A small-molecule ligand and the protein it binds are described below.
Small molecule (SMILES): Nc1ncnc2c1ncn2[C@@H]1O[C@H](COP(=O)(O)OP(=O)(O)OP(O)(O)=S)[C@@H](O)[C@H]1O

Sequence of chain 1.B:
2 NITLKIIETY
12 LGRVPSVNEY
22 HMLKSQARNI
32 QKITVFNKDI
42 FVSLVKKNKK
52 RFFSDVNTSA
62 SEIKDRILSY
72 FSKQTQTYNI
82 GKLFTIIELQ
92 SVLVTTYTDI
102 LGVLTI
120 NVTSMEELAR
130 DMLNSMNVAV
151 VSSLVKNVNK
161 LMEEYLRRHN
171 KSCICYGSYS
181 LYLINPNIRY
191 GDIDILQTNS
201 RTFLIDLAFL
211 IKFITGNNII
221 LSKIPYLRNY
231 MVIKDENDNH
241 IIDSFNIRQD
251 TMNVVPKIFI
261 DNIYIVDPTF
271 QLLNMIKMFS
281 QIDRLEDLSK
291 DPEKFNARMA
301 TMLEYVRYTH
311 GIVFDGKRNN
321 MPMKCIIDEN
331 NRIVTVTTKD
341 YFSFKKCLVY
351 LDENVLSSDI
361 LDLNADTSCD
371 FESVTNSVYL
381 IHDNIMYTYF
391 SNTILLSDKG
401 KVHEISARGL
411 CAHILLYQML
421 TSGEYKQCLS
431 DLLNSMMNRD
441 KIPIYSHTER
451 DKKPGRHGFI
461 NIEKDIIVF

Binding-site contacts:
Ligand atom PA contacts residue CA1 of chain 1.C at 3.7 Å.
Ligand atom N3 contacts residue MET278 of chain 1.B at 3.6 Å.
Ligand atom PG contacts residue CA1 of chain 1.C at 3.7 Å.
Ligand atom PB contacts residue CA1 of chain 1.C at 2.8 Å.
Ligand atom O3A contacts residue CA1 of chain 1.C at 2.5 Å.
Ligand atom C6 contacts residue MET278 of chain 1.B at 3.6 Å (hydrophobic).
Ligand atom N3 contacts residue ASN274 of chain 1.B at 3.3 Å (h-bond).
Ligand atom O1B contacts residue CA1 of chain 1.C at 3.2 Å.
Ligand atom O3B contacts residue SER178 of chain 1.B at 3.8 Å.
Ligand atom C8 contacts residue ARG284 of chain 1.B at 3.4 Å.
Ligand atom PB contacts residue SER178 of chain 1.B at 3.5 Å.
Ligand atom O2' contacts residue ASN274 of chain 1.B at 3.4 Å.
Ligand atom O4' contacts residue TYR176 of chain 1.B at 3.7 Å.
Ligand atom O1B contacts residue GLY177 of chain 1.B at 3.7 Å.
Ligand atom C2 contacts residue MET278 of chain 1.B at 3.6 Å (hydrophobic).
Ligand atom O2' contacts residue MET275 of chain 1.B at 3.4 Å (h-bond).
Ligand atom N7 contacts residue ARG284 of chain 1.B at 2.9 Å (salt-bridge).
Ligand atom C6 contacts residue ASN392 of chain 1.B at 3.8 Å.
Ligand atom N7 contacts residue MET278 of chain 1.B at 3.6 Å.
Ligand atom O1A contacts residue CA1 of chain 1.C at 3.7 Å.
Ligand atom S1G contacts residue GLY191 of chain 1.B at 3.8 Å.
Ligand atom C8 contacts residue MET278 of chain 1.B at 3.6 Å (hydrophobic).
Ligand atom O3A contacts residue ASP194 of chain 1.B at 3.1 Å (salt-bridge).
Ligand atom C2 contacts residue LYS277 of chain 1.B at 3.9 Å.
Ligand atom C2 contacts residue ASN392 of chain 1.B at 3.8 Å.
Ligand atom O3G contacts residue LYS294 of chain 1.B at 2.7 Å (salt-bridge).
Ligand atom C2 contacts residue ASN274 of chain 1.B at 3.5 Å.
Ligand atom O1B contacts residue SER178 of chain 1.B at 2.5 Å (h-bond).
Ligand atom O3B contacts residue CA1 of chain 1.C at 2.2 Å.
Ligand atom O2' contacts residue GLN271 of chain 1.B at 3.3 Å (h-bond).
Ligand atom C5' contacts residue TYR176 of chain 1.B at 3.8 Å (hydrophobic).
Ligand atom C5 contacts residue MET278 of chain 1.B at 3.5 Å (hydrophobic).
Ligand atom N9 contacts residue MET278 of chain 1.B at 3.8 Å.
Ligand atom S1G contacts residue SER178 of chain 1.B at 2.9 Å (h-bond).
Ligand atom N1 contacts residue MET278 of chain 1.B at 3.5 Å.
Ligand atom C5' contacts residue ASP194 of chain 1.B at 3.8 Å.
Ligand atom C4 contacts residue MET278 of chain 1.B at 3.6 Å (hydrophobic).
Ligand atom O2A contacts residue ARG284 of chain 1.B at 3.5 Å (salt-bridge).
Ligand atom N1 contacts residue ASN392 of chain 1.B at 3.1 Å (h-bond).
Ligand atom N6 contacts residue ASN392 of chain 1.B at 3.2 Å (h-bond).